Sequence of chain 1.A:
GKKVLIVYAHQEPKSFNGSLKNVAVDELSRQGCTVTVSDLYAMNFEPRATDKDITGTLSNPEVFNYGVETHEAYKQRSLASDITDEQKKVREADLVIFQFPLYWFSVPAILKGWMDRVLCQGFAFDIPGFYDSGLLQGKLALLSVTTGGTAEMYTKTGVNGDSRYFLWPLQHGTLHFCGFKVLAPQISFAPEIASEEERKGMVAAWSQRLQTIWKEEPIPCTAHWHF

Binding-site contacts:
Ligand atom C13 contacts residue GLY150 of chain 1.B at 3.7 Å.
Ligand atom OXT contacts residue MET155 of chain 1.B at 3.7 Å.
Ligand atom N3 contacts residue PHE127 of chain 1.A at 3.3 Å.
Ligand atom C8 contacts residue FAD1 of chain 1.H at 3.2 Å.
Ligand atom C10 contacts residue FAD1 of chain 1.H at 3.5 Å.
Ligand atom C14 contacts residue ILE195 of chain 1.B at 3.5 Å (hydrophobic).
Ligand atom OXT contacts residue PHE132 of chain 1.A at 3.8 Å.
Ligand atom C2 contacts residue PHE179 of chain 1.A at 3.8 Å (hydrophobic).
Ligand atom O3 contacts residue GLY69 of chain 1.A at 3.9 Å.
Ligand atom C3 contacts residue PHE179 of chain 1.A at 3.5 Å (hydrophobic).
Ligand atom N1 contacts residue PHE179 of chain 1.A at 3.3 Å.
Ligand atom O3 contacts residue FAD1 of chain 1.H at 3.7 Å.
Ligand atom C14 contacts residue GLY150 of chain 1.B at 3.7 Å.
Ligand atom N2 contacts residue GLY150 of chain 1.B at 3.5 Å (h-bond).
Ligand atom N1 contacts residue FAD1 of chain 1.H at 3.2 Å.
Ligand atom C10 contacts residue GLY151 of chain 1.B at 3.5 Å.
Ligand atom C7 contacts residue PHE179 of chain 1.A at 3.9 Å (hydrophobic).
Ligand atom C1 contacts residue FAD1 of chain 1.H at 3.5 Å.
Ligand atom O2 contacts residue ILE129 of chain 1.A at 3.1 Å.
Ligand atom C4 contacts residue PHE179 of chain 1.A at 3.8 Å (hydrophobic).
Ligand atom C4 contacts residue FAD1 of chain 1.H at 3.2 Å.
Ligand atom O3 contacts residue GLN123 of chain 1.A at 3.6 Å.
Ligand atom C6 contacts residue PHE127 of chain 1.A at 3.5 Å (hydrophobic).
Ligand atom C7 contacts residue FAD1 of chain 1.H at 3.3 Å.
Ligand atom C17 contacts residue ILE129 of chain 1.A at 3.6 Å (hydrophobic).
Ligand atom C2 contacts residue FAD1 of chain 1.H at 3.4 Å.
Ligand atom C6 contacts residue FAD1 of chain 1.H at 3.4 Å.
Ligand atom C17 contacts residue FAD1 of chain 1.H at 3.5 Å.
Ligand atom C14 contacts residue ILE129 of chain 1.A at 3.9 Å (hydrophobic).
Ligand atom C5 contacts residue PHE127 of chain 1.A at 3.5 Å (hydrophobic).
Ligand atom N3 contacts residue FAD1 of chain 1.H at 3.5 Å.
Ligand atom C18 contacts residue GLN123 of chain 1.A at 3.9 Å.
Ligand atom C3 contacts residue FAD1 of chain 1.H at 3.3 Å.
Ligand atom C4 contacts residue TRP106 of chain 1.B at 3.4 Å (hydrophobic).
Ligand atom C10 contacts residue GLY150 of chain 1.B at 3.8 Å.
Ligand atom C11 contacts residue ILE129 of chain 1.A at 3.8 Å (hydrophobic).
Ligand atom C18 contacts residue GLY69 of chain 1.A at 3.8 Å.
Ligand atom O2 contacts residue FAD1 of chain 1.H at 3.2 Å.
Ligand atom C5 contacts residue FAD1 of chain 1.H at 3.3 Å.
Ligand atom C8 contacts residue PHE179 of chain 1.A at 3.4 Å (hydrophobic).

This small molecule binds to this protein.
Small molecule (SMILES): COC(=O)Nc1ccc2[nH]cc(CCNC(C)=O)c2c1

Sequence of chain 1.B:
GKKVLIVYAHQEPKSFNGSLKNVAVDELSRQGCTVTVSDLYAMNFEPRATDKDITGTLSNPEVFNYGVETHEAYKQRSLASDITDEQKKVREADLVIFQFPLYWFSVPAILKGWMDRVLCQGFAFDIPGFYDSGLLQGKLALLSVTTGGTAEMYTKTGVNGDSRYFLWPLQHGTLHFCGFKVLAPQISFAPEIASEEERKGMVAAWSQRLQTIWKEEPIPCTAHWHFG